The protein below binds the small molecule below.
Small molecule (SMILES): CC(=O)N[C@@H]1[C@@H](O)[C@H](O)[C@@H](CO)O[C@H]1O

Sequence of chain 1.A:
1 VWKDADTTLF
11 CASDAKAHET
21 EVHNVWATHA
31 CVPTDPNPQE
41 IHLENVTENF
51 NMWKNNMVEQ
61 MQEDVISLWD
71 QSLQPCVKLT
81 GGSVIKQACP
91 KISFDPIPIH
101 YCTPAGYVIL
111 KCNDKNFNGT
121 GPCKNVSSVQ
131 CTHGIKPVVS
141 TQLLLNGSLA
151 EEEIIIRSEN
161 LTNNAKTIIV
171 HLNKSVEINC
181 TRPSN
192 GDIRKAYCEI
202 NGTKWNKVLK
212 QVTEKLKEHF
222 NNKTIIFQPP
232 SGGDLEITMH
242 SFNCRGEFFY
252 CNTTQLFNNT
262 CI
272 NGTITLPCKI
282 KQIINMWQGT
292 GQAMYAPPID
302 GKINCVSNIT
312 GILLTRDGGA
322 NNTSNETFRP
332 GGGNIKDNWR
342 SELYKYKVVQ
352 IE

Binding-site contacts:
Ligand atom C8 contacts residue PHE243 of chain 1.A at 4.3 Å (hydrophobic).
Ligand atom O3 contacts residue CYS306 of chain 1.A at 3.6 Å.
Ligand atom C3 contacts residue CYS306 of chain 1.A at 4.5 Å (hydrophobic).
Ligand atom C8 contacts residue LEU145 of chain 1.A at 4.0 Å (hydrophobic).
Ligand atom C3 contacts residue VAL307 of chain 1.A at 3.8 Å (hydrophobic).
Ligand atom O5 contacts residue VAL307 of chain 1.A at 3.9 Å.
Ligand atom C2 contacts residue SER308 of chain 1.A at 3.4 Å.
Ligand atom C2 contacts residue VAL307 of chain 1.A at 4.3 Å (hydrophobic).
Ligand atom C1 contacts residue VAL307 of chain 1.A at 3.7 Å (hydrophobic).
Ligand atom N2 contacts residue ASN146 of chain 1.A at 2.8 Å (h-bond).
Ligand atom O6 contacts residue NAG1 of chain 1.M at 4.5 Å.
Ligand atom C1 contacts residue ASN146 of chain 1.A at 1.4 Å.
Ligand atom O4 contacts residue VAL307 of chain 1.A at 4.0 Å.
Ligand atom C3 contacts residue ASN146 of chain 1.A at 3.7 Å.
Ligand atom O5 contacts residue ASN146 of chain 1.A at 2.4 Å (h-bond).
Ligand atom O5 contacts residue LYS136 of chain 1.A at 4.1 Å.
Ligand atom C5 contacts residue ASN146 of chain 1.A at 3.6 Å.
Ligand atom C4 contacts residue VAL307 of chain 1.A at 3.9 Å (hydrophobic).
Ligand atom O5 contacts residue NAG1 of chain 1.M at 3.9 Å.
Ligand atom C4 contacts residue ASN146 of chain 1.A at 4.1 Å.
Ligand atom O7 contacts residue VAL138 of chain 1.A at 4.2 Å.
Ligand atom O6 contacts residue LYS136 of chain 1.A at 3.5 Å (salt-bridge).
Ligand atom C3 contacts residue ASP95 of chain 1.A at 4.3 Å.
Ligand atom C7 contacts residue SER308 of chain 1.A at 3.4 Å.
Ligand atom C2 contacts residue ASN146 of chain 1.A at 2.3 Å.
Ligand atom O3 contacts residue ASP95 of chain 1.A at 3.5 Å (salt-bridge).
Ligand atom C4 contacts residue ASP95 of chain 1.A at 4.1 Å.
Ligand atom C8 contacts residue ASN244 of chain 1.A at 3.6 Å.
Ligand atom C8 contacts residue SER308 of chain 1.A at 3.5 Å.
Ligand atom C6 contacts residue VAL307 of chain 1.A at 4.2 Å (hydrophobic).
Ligand atom C6 contacts residue NAG1 of chain 1.M at 4.2 Å.
Ligand atom O7 contacts residue ASN244 of chain 1.A at 4.4 Å.
Ligand atom C5 contacts residue VAL307 of chain 1.A at 3.3 Å (hydrophobic).
Ligand atom O7 contacts residue ASN146 of chain 1.A at 3.5 Å (h-bond).
Ligand atom C3 contacts residue SER308 of chain 1.A at 3.9 Å.
Ligand atom C7 contacts residue ASN244 of chain 1.A at 4.4 Å.
Ligand atom O7 contacts residue PRO96 of chain 1.A at 4.3 Å.
Ligand atom C7 contacts residue ASN146 of chain 1.A at 3.3 Å.
Ligand atom C1 contacts residue SER308 of chain 1.A at 3.5 Å.
Ligand atom N2 contacts residue SER308 of chain 1.A at 2.5 Å (h-bond).